The small molecule below binds the protein below.
Small molecule (SMILES): CC(=O)N[C@@H]1[C@@H](O)[C@H](O)[C@@H](CO)O[C@H]1O

Binding-site contacts:
Ligand atom C5 contacts residue ASN633 of chain 1.C at 3.7 Å.
Ligand atom N2 contacts residue ASN633 of chain 1.C at 2.9 Å (h-bond).
Ligand atom C8 contacts residue TYR631 of chain 1.C at 3.8 Å (hydrophobic).
Ligand atom O5 contacts residue ASN633 of chain 1.C at 2.4 Å (h-bond).
Ligand atom C2 contacts residue ASN633 of chain 1.C at 2.5 Å.
Ligand atom O7 contacts residue ASN633 of chain 1.C at 3.0 Å (h-bond).
Ligand atom C3 contacts residue ASN633 of chain 1.C at 3.8 Å.
Ligand atom C1 contacts residue ASN633 of chain 1.C at 1.4 Å.
Ligand atom C8 contacts residue ASN633 of chain 1.C at 4.3 Å.
Ligand atom C7 contacts residue ASN633 of chain 1.C at 3.1 Å.
Ligand atom C4 contacts residue ASN633 of chain 1.C at 4.2 Å.

Sequence of chain 1.C:
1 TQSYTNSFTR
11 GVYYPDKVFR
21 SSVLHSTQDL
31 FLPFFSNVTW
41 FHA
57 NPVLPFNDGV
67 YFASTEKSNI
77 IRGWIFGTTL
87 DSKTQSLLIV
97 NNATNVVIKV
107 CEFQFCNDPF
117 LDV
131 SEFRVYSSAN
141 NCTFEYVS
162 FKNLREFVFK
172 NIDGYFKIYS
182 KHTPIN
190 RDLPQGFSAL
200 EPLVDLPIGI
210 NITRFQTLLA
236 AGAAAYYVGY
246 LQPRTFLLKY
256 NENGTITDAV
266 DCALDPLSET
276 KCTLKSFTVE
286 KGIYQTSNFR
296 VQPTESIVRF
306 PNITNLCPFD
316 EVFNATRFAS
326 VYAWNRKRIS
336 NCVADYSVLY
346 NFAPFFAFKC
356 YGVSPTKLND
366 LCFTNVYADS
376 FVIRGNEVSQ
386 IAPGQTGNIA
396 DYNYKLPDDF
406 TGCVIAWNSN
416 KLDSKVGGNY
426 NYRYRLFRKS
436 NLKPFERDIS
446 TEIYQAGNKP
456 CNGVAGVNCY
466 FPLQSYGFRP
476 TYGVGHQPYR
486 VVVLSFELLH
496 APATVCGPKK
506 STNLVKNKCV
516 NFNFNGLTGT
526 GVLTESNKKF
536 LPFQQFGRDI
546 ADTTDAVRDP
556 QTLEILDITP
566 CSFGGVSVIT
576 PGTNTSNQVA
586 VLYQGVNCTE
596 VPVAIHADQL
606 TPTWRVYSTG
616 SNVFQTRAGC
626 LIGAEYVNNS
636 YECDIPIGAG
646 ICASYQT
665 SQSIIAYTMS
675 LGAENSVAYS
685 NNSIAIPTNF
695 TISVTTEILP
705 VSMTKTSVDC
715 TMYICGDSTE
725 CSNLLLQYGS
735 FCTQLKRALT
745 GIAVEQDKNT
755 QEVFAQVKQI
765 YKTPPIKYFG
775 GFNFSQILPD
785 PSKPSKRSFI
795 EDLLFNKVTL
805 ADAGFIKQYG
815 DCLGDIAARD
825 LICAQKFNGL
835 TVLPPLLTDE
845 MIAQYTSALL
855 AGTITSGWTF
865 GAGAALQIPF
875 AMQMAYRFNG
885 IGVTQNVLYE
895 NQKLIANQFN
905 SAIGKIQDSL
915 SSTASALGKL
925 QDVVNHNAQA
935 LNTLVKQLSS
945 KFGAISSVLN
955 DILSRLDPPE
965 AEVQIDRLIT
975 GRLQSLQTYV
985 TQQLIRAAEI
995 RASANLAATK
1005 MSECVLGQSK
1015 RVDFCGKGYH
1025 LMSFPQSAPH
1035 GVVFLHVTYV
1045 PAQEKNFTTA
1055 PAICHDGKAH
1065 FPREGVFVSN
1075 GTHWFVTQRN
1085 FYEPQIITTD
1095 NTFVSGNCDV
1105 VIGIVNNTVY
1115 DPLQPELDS